Binding-site contacts:
Ligand atom N5 contacts residue PRO231 of chain 13.C at 2.9 Å (h-bond).
Ligand atom O4 contacts residue ASP232 of chain 13.C at 2.8 Å (salt-bridge).
Ligand atom O4 contacts residue ASN275 of chain 13.A at 3.0 Å (h-bond).
Ligand atom C3 contacts residue PRO274 of chain 13.A at 3.8 Å (hydrophobic).
Ligand atom O4 contacts residue PRO231 of chain 13.C at 3.8 Å.
Ligand atom C10 contacts residue ASN275 of chain 13.A at 3.2 Å.
Ligand atom C3 contacts residue ASP232 of chain 13.C at 4.1 Å.
Ligand atom C10 contacts residue PRO231 of chain 13.C at 3.9 Å (hydrophobic).
Ligand atom O1B contacts residue ARG104 of chain 13.C at 2.8 Å (salt-bridge).
Ligand atom C4 contacts residue PRO274 of chain 13.A at 4.0 Å (hydrophobic).
Ligand atom C11 contacts residue ASP232 of chain 13.C at 3.8 Å.
Ligand atom C3 contacts residue ARG104 of chain 13.C at 3.9 Å.
Ligand atom N5 contacts residue ASN275 of chain 13.A at 3.5 Å (h-bond).
Ligand atom O3 contacts residue ASP91 of chain 13.C at 4.0 Å.
Ligand atom C4 contacts residue PRO231 of chain 13.C at 3.4 Å (hydrophobic).
Ligand atom C5 contacts residue PRO231 of chain 13.C at 3.6 Å (hydrophobic).
Ligand atom O4 contacts residue ARG95 of chain 13.C at 3.6 Å.
Ligand atom C3 contacts residue PRO274 of chain 13.A at 4.1 Å (hydrophobic).
Ligand atom O10 contacts residue ASN275 of chain 13.A at 2.9 Å (h-bond).
Ligand atom O10 contacts residue ARG270 of chain 13.A at 4.0 Å.
Ligand atom C1 contacts residue ARG104 of chain 13.C at 3.7 Å.
Ligand atom C6 contacts residue PRO231 of chain 13.C at 4.0 Å (hydrophobic).
Ligand atom C6 contacts residue ASP91 of chain 13.C at 3.9 Å.
Ligand atom C4 contacts residue ASP232 of chain 13.C at 3.5 Å.
Ligand atom C4 contacts residue ARG104 of chain 13.C at 4.0 Å.
Ligand atom O3 contacts residue GLY282 of chain 13.A at 3.4 Å.
Ligand atom C11 contacts residue GLY234 of chain 13.C at 3.9 Å.
Ligand atom O7 contacts residue PRO274 of chain 13.A at 3.4 Å.
Ligand atom O3 contacts residue PRO274 of chain 13.A at 3.9 Å.
Ligand atom O6 contacts residue ASP91 of chain 13.C at 3.3 Å.
Ligand atom C4 contacts residue ASP91 of chain 13.C at 3.3 Å.
Ligand atom C11 contacts residue ILE233 of chain 13.C at 3.8 Å (hydrophobic).
Ligand atom C5 contacts residue PRO274 of chain 13.A at 3.9 Å (hydrophobic).
Ligand atom C4 contacts residue ASN275 of chain 13.A at 3.8 Å.
Ligand atom C5 contacts residue ASN275 of chain 13.A at 3.5 Å.
Ligand atom C3 contacts residue ARG95 of chain 13.C at 3.9 Å.
Ligand atom C11 contacts residue PRO231 of chain 13.C at 4.0 Å (hydrophobic).
Ligand atom O6 contacts residue PRO274 of chain 13.A at 3.7 Å.
Ligand atom O4 contacts residue ASP91 of chain 13.C at 2.8 Å (salt-bridge).
Ligand atom O7 contacts residue SER180 of chain 13.C at 3.7 Å.

Sequence of chain 13.C:
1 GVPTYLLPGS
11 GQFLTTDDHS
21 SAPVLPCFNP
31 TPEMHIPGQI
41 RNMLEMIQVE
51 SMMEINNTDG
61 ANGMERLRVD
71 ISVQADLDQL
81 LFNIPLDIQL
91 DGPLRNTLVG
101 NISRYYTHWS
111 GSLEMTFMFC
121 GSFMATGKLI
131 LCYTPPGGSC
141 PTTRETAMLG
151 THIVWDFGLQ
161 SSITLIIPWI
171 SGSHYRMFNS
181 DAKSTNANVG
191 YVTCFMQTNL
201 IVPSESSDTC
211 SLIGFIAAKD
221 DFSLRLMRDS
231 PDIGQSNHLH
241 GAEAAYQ

The small molecule below binds the protein below.
Small molecule (SMILES): CC(=O)N[C@@H]1[C@@H](O)[C@H](O[C@@H]2O[C@H](CO[C@]3(C(=O)O)C[C@H](O)[C@@H](NC(C)=O)[C@H]([C@H](O)[C@H](O)CO)O3)[C@H](O)[C@H](O)[C@H]2O)[C@@H](CO)O[C@H]1O

Sequence of chain 13.A:
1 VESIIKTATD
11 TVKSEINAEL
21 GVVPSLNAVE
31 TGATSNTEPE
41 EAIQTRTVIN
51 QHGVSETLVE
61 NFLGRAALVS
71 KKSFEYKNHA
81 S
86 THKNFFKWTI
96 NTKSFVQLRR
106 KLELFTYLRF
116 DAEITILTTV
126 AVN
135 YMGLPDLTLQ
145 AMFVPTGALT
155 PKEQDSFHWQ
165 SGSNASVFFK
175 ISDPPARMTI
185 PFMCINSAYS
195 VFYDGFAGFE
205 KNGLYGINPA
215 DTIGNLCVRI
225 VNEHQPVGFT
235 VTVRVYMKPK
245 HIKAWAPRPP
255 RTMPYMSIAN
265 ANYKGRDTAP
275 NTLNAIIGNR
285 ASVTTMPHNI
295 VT